A small-molecule ligand and the protein it binds are described below.
Small molecule (SMILES): CC(=O)N[C@H]1[C@H](O[C@H]2[C@H](O)[C@@H](NC(C)=O)CO[C@@H]2CO)O[C@H](CO)[C@@H](O[C@@H]2O[C@H](CO[C@H]3O[C@H](CO)[C@@H](O)[C@H](O)[C@@H]3O)[C@@H](O)[C@H](O[C@H]3O[C@H](CO)[C@@H](O)[C@H](O)[C@@H]3O)[C@@H]2O)[C@@H]1O

Sequence of chain 1.U:
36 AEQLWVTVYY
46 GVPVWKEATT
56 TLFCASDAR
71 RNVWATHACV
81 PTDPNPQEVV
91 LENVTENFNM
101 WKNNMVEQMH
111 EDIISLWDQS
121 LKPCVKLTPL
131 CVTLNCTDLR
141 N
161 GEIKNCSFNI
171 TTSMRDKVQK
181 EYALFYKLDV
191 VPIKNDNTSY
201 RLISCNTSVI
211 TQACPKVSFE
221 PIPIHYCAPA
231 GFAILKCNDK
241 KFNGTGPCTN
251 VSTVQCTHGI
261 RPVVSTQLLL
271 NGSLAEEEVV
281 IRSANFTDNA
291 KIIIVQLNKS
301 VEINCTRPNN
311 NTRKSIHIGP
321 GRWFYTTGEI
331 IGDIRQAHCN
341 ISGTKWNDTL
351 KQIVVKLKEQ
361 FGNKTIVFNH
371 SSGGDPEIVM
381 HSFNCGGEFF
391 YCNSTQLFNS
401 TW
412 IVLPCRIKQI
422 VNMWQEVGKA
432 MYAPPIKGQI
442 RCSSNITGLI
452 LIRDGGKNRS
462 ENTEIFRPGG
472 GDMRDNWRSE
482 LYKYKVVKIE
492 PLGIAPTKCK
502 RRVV

Binding-site contacts:
Ligand atom O7 contacts residue SER444 of chain 1.U at 3.7 Å.
Ligand atom O7 contacts residue VAL263 of chain 1.U at 4.3 Å.
Ligand atom O5 contacts residue ASN271 of chain 1.U at 2.3 Å (h-bond).
Ligand atom C2 contacts residue SER444 of chain 1.U at 4.2 Å.
Ligand atom C1 contacts residue SER444 of chain 1.U at 4.0 Å.
Ligand atom O3 contacts residue CYS443 of chain 1.U at 4.0 Å.
Ligand atom C8 contacts residue VAL263 of chain 1.U at 3.9 Å (hydrophobic).
Ligand atom C2 contacts residue ASN271 of chain 1.U at 2.4 Å.
Ligand atom O6 contacts residue GLU220 of chain 1.U at 4.1 Å.
Ligand atom O6 contacts residue SER218 of chain 1.U at 3.7 Å.
Ligand atom O4 contacts residue SER444 of chain 1.U at 3.5 Å (h-bond).
Ligand atom C8 contacts residue SER444 of chain 1.U at 3.8 Å.
Ligand atom C8 contacts residue LEU270 of chain 1.U at 3.8 Å (hydrophobic).
Ligand atom O7 contacts residue CYS443 of chain 1.U at 3.4 Å.
Ligand atom C7 contacts residue CYS443 of chain 1.U at 4.2 Å (hydrophobic).
Ligand atom O5 contacts residue SER444 of chain 1.U at 4.2 Å.
Ligand atom N2 contacts residue SER445 of chain 1.U at 3.6 Å.
Ligand atom C3 contacts residue SER445 of chain 1.U at 4.4 Å.
Ligand atom N2 contacts residue SER444 of chain 1.U at 4.4 Å.
Ligand atom C4 contacts residue SER444 of chain 1.U at 3.6 Å.
Ligand atom C4 contacts residue ASN271 of chain 1.U at 4.2 Å.
Ligand atom C7 contacts residue SER444 of chain 1.U at 3.9 Å.
Ligand atom C5 contacts residue ASN271 of chain 1.U at 3.7 Å.
Ligand atom C7 contacts residue ASN271 of chain 1.U at 3.3 Å.
Ligand atom O3 contacts residue SER444 of chain 1.U at 4.5 Å.
Ligand atom N2 contacts residue ASN271 of chain 1.U at 2.8 Å (h-bond).
Ligand atom C5 contacts residue GLU220 of chain 1.U at 4.3 Å.
Ligand atom O4 contacts residue CYS443 of chain 1.U at 4.5 Å.
Ligand atom C3 contacts residue ASN271 of chain 1.U at 3.8 Å.
Ligand atom C2 contacts residue SER445 of chain 1.U at 4.2 Å.
Ligand atom O5 contacts residue GLU220 of chain 1.U at 4.2 Å.
Ligand atom C8 contacts residue ASN271 of chain 1.U at 4.2 Å.
Ligand atom C3 contacts residue SER444 of chain 1.U at 3.4 Å.
Ligand atom C5 contacts residue SER444 of chain 1.U at 3.4 Å.
Ligand atom C6 contacts residue GLU220 of chain 1.U at 3.4 Å.
Ligand atom C1 contacts residue SER445 of chain 1.U at 4.0 Å.
Ligand atom O7 contacts residue PRO221 of chain 1.U at 4.3 Å.
Ligand atom C1 contacts residue ASN271 of chain 1.U at 1.4 Å.
Ligand atom O7 contacts residue ARG442 of chain 1.U at 3.9 Å.
Ligand atom O7 contacts residue ASN271 of chain 1.U at 3.6 Å.